Sequence of chain 1.N:
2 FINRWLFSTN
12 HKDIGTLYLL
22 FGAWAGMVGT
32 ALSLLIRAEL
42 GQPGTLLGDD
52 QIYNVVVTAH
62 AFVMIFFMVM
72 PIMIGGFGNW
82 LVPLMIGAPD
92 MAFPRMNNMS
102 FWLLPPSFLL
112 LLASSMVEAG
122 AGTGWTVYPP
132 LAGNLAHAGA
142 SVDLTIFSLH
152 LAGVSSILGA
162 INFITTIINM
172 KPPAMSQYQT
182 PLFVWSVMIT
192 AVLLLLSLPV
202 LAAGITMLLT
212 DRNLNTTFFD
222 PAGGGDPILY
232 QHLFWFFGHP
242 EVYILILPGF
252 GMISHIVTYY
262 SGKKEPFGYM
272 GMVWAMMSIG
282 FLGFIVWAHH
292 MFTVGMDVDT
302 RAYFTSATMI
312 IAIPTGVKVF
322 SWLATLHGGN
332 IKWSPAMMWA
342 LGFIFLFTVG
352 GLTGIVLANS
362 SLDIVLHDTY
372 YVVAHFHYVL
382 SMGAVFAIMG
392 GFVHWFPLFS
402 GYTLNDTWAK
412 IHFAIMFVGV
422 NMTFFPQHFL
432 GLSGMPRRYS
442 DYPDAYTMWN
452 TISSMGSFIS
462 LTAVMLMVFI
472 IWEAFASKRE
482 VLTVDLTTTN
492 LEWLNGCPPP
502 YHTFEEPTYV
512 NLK

Sequence of chain 1.Q:
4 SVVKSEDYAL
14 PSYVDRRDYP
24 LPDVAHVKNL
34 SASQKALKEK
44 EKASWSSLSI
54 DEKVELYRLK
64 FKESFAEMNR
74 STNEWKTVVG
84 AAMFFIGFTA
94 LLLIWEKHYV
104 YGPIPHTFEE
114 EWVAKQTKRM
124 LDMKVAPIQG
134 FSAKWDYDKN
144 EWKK

Sequence of chain 1.Z:
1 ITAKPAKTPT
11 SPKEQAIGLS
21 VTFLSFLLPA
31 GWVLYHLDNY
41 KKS

Sequence of chain 1.Y:
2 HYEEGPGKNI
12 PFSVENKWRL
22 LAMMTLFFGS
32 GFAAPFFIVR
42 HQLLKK

The small molecule below binds the protein below.
Small molecule (SMILES): CCCCCCCCCCO[C@@H]1O[C@H](CO)[C@@H](O[C@H]2O[C@H](CO)[C@@H](O)[C@H](O)[C@H]2O)[C@H](O)[C@H]1O

Binding-site contacts:
Ligand atom C28 contacts residue LEU27 of chain 1.Z at 3.5 Å (hydrophobic).
Ligand atom C28 contacts residue TRP98 of chain 1.Q at 3.7 Å (hydrophobic).
Ligand atom C31 contacts residue TRP98 of chain 1.Q at 3.4 Å (hydrophobic).
Ligand atom O16 contacts residue LEU27 of chain 1.Z at 4.1 Å.
Ligand atom O49 contacts residue LEU28 of chain 1.Z at 3.1 Å (h-bond).
Ligand atom C18 contacts residue TRP98 of chain 1.Q at 4.1 Å (hydrophobic).
Ligand atom O61 contacts residue TRP98 of chain 1.Q at 3.4 Å (h-bond).
Ligand atom C1 contacts residue GLY31 of chain 1.Z at 3.5 Å.
Ligand atom C34 contacts residue LEU27 of chain 1.Z at 4.1 Å (hydrophobic).
Ligand atom O49 contacts residue GLY31 of chain 1.Z at 4.1 Å.
Ligand atom C40 contacts residue PHE37 of chain 1.Y at 4.1 Å (hydrophobic).
Ligand atom C4 contacts residue TRP98 of chain 1.Q at 3.9 Å (hydrophobic).
Ligand atom C43 contacts residue PHE459 of chain 1.N at 4.0 Å (hydrophobic).
Ligand atom O1 contacts residue TYR35 of chain 1.Z at 3.6 Å.
Ligand atom C25 contacts residue TRP98 of chain 1.Q at 3.9 Å (hydrophobic).
Ligand atom O49 contacts residue TRP32 of chain 1.Z at 3.5 Å (h-bond).
Ligand atom C57 contacts residue TRP98 of chain 1.Q at 3.6 Å (hydrophobic).
Ligand atom C1 contacts residue TRP32 of chain 1.Z at 3.3 Å (hydrophobic).
Ligand atom C19 contacts residue LEU27 of chain 1.Z at 3.3 Å (hydrophobic).
Ligand atom C37 contacts residue LEU34 of chain 1.Z at 4.1 Å (hydrophobic).
Ligand atom O16 contacts residue LEU28 of chain 1.Z at 4.1 Å.
Ligand atom C10 contacts residue TYR35 of chain 1.Z at 3.7 Å (hydrophobic).
Ligand atom C25 contacts residue LEU27 of chain 1.Z at 4.1 Å (hydrophobic).
Ligand atom O55 contacts residue TRP32 of chain 1.Z at 3.2 Å.
Ligand atom O3 contacts residue TYR35 of chain 1.Z at 3.6 Å.
Ligand atom C40 contacts residue ALA30 of chain 1.Z at 4.0 Å (hydrophobic).
Ligand atom O16 contacts residue TRP98 of chain 1.Q at 3.6 Å.
Ligand atom O16 contacts residue GLY31 of chain 1.Z at 3.6 Å.
Ligand atom C37 contacts residue ALA30 of chain 1.Z at 3.9 Å (hydrophobic).
Ligand atom O5 contacts residue TRP98 of chain 1.Q at 3.6 Å.
Ligand atom O6 contacts residue TYR35 of chain 1.Z at 4.0 Å.
Ligand atom C22 contacts residue TRP98 of chain 1.Q at 3.5 Å (hydrophobic).
Ligand atom O3 contacts residue HIS36 of chain 1.Z at 3.3 Å.
Ligand atom C1 contacts residue LEU28 of chain 1.Z at 3.9 Å (hydrophobic).
Ligand atom C6 contacts residue TRP98 of chain 1.Q at 3.7 Å (hydrophobic).
Ligand atom C43 contacts residue PHE37 of chain 1.Y at 3.8 Å (hydrophobic).
Ligand atom C34 contacts residue PHE459 of chain 1.N at 3.8 Å (hydrophobic).
Ligand atom C2 contacts residue TRP32 of chain 1.Z at 4.0 Å (hydrophobic).
Ligand atom C18 contacts residue LEU28 of chain 1.Z at 3.8 Å (hydrophobic).
Ligand atom C28 contacts residue GLY31 of chain 1.Z at 3.9 Å.